Binding-site contacts:
Ligand atom C09 contacts residue LEU87 of chain 1.B at 4.2 Å (hydrophobic).
Ligand atom C02 contacts residue ARG97 of chain 1.B at 4.2 Å.
Ligand atom C03 contacts residue LEU94 of chain 1.B at 3.9 Å (hydrophobic).
Ligand atom O01 contacts residue LEU90 of chain 1.B at 3.8 Å.
Ligand atom O01 contacts residue ARG97 of chain 1.B at 3.1 Å (salt-bridge).
Ligand atom C04 contacts residue LEU94 of chain 1.B at 4.2 Å (hydrophobic).
Ligand atom C06 contacts residue LEU49 of chain 1.B at 3.7 Å (hydrophobic).
Ligand atom N01 contacts residue HIS227 of chain 1.B at 4.1 Å.
Ligand atom C02 contacts residue GLU56 of chain 1.B at 3.4 Å.
Ligand atom O01 contacts residue GLU56 of chain 1.B at 2.9 Å (salt-bridge).
Ligand atom C06 contacts residue GLU56 of chain 1.B at 4.4 Å.
Ligand atom C17 contacts residue MET46 of chain 1.B at 3.9 Å (hydrophobic).
Ligand atom C16 contacts residue GLY224 of chain 1.B at 3.8 Å.
Ligand atom C02 contacts residue LEU94 of chain 1.B at 4.4 Å (hydrophobic).
Ligand atom C17 contacts residue MET231 of chain 1.B at 4.3 Å (hydrophobic).
Ligand atom C07 contacts residue MET91 of chain 1.B at 4.2 Å (hydrophobic).
Ligand atom C15 contacts residue MET124 of chain 1.B at 3.2 Å (hydrophobic).
Ligand atom C03 contacts residue LEU90 of chain 1.B at 3.8 Å (hydrophobic).
Ligand atom C05 contacts residue ALA53 of chain 1.B at 4.3 Å (hydrophobic).
Ligand atom N01 contacts residue MET46 of chain 1.B at 4.3 Å.
Ligand atom C11 contacts residue MET124 of chain 1.B at 3.7 Å (hydrophobic).
Ligand atom N01 contacts residue LEU228 of chain 1.B at 3.3 Å.
Ligand atom N01 contacts residue MET231 of chain 1.B at 3.5 Å.
Ligand atom C14 contacts residue LEU49 of chain 1.B at 3.7 Å (hydrophobic).
Ligand atom C18 contacts residue LEU228 of chain 1.B at 4.1 Å (hydrophobic).
Ligand atom C06 contacts residue ALA53 of chain 1.B at 3.6 Å (hydrophobic).
Ligand atom C13 contacts residue THR50 of chain 1.B at 4.2 Å.
Ligand atom C08 contacts residue MET124 of chain 1.B at 4.3 Å (hydrophobic).
Ligand atom C01 contacts residue GLU56 of chain 1.B at 3.2 Å.
Ligand atom C13 contacts residue MET46 of chain 1.B at 4.2 Å (hydrophobic).
Ligand atom C02 contacts residue LEU90 of chain 1.B at 4.2 Å (hydrophobic).
Ligand atom C01 contacts residue LEU52 of chain 1.B at 4.1 Å (hydrophobic).
Ligand atom C16 contacts residue MET124 of chain 1.B at 4.2 Å (hydrophobic).
Ligand atom C14 contacts residue ALA53 of chain 1.B at 3.7 Å (hydrophobic).
Ligand atom C10 contacts residue LEU49 of chain 1.B at 4.4 Å (hydrophobic).
Ligand atom C07 contacts residue LEU94 of chain 1.B at 3.9 Å (hydrophobic).
Ligand atom O01 contacts residue LEU94 of chain 1.B at 3.9 Å.
Ligand atom N01 contacts residue GLY224 of chain 1.B at 4.0 Å.
Ligand atom C01 contacts residue ALA53 of chain 1.B at 4.1 Å (hydrophobic).
Ligand atom C18 contacts residue LEU87 of chain 1.B at 3.6 Å (hydrophobic).

The small molecule below binds the protein below.
Small molecule (SMILES): CC(C)c1ccc(N[C@H]2CC[C@H]3[C@@H]4CCc5cc(O)ccc5[C@H]4CC[C@]23C)cc1

Sequence of chain 1.B:
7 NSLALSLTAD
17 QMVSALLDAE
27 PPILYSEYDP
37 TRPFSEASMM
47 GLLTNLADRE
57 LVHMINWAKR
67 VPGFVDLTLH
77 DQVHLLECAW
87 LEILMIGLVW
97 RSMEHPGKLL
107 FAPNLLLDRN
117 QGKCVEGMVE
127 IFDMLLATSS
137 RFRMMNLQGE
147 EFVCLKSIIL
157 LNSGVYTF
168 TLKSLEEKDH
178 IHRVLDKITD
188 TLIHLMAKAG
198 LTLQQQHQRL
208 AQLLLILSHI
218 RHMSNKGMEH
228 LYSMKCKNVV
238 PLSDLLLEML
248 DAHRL